Sequence of chain 1.A:
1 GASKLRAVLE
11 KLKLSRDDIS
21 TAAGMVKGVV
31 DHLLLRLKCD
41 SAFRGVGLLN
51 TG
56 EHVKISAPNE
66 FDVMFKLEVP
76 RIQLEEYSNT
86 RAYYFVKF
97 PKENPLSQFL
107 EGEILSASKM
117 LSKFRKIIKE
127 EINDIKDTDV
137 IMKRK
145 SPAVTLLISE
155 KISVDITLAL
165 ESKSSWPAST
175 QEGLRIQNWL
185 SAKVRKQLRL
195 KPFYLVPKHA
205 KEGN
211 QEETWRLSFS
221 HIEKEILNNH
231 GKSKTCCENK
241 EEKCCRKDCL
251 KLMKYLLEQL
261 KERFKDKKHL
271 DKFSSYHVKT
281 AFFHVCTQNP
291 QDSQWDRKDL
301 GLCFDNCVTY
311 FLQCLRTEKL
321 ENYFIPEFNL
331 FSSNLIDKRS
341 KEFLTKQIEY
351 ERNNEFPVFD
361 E

This protein binds this small molecule.
Small molecule (SMILES): O=c1cc(CNc2ccccc2F)[nH]c2nc(NCc3ccccc3Cl)nn12

Binding-site contacts:
Ligand atom C16 contacts residue ALA87 of chain 1.A at 3.6 Å (hydrophobic).
Ligand atom N8 contacts residue TYR276 of chain 1.A at 3.8 Å.
Ligand atom C2 contacts residue PHE324 of chain 1.A at 3.8 Å (hydrophobic).
Ligand atom F20 contacts residue THR280 of chain 1.A at 3.6 Å.
Ligand atom C6 contacts residue LEU217 of chain 1.A at 3.8 Å (hydrophobic).
Ligand atom CL19 contacts residue ASN322 of chain 1.A at 3.6 Å.
Ligand atom C23 contacts residue PHE328 of chain 1.A at 3.7 Å (hydrophobic).
Ligand atom C17 contacts residue PHE283 of chain 1.A at 3.4 Å (hydrophobic).
Ligand atom C2 contacts residue ASN322 of chain 1.A at 3.8 Å.
Ligand atom C25 contacts residue ARG216 of chain 1.A at 3.5 Å.
Ligand atom N11 contacts residue THR280 of chain 1.A at 3.6 Å.
Ligand atom F20 contacts residue TYR323 of chain 1.A at 3.1 Å.
Ligand atom O13 contacts residue PHE219 of chain 1.A at 3.3 Å.
Ligand atom N3 contacts residue ASN322 of chain 1.A at 3.0 Å (h-bond).
Ligand atom CL19 contacts residue ILE325 of chain 1.A at 3.3 Å.
Ligand atom C15 contacts residue ILE325 of chain 1.A at 3.7 Å (hydrophobic).
Ligand atom F20 contacts residue PHE283 of chain 1.A at 3.4 Å.
Ligand atom C16 contacts residue ASN322 of chain 1.A at 3.5 Å.
Ligand atom C18 contacts residue LYS279 of chain 1.A at 3.9 Å.
Ligand atom C21 contacts residue LEU217 of chain 1.A at 3.7 Å (hydrophobic).
Ligand atom C26 contacts residue PHE324 of chain 1.A at 3.8 Å (hydrophobic).
Ligand atom C17 contacts residue TYR323 of chain 1.A at 3.8 Å (hydrophobic).
Ligand atom N4 contacts residue SER218 of chain 1.A at 3.7 Å.
Ligand atom C15 contacts residue ASN322 of chain 1.A at 3.6 Å.
Ligand atom C12 contacts residue ASN322 of chain 1.A at 3.5 Å.
Ligand atom O13 contacts residue SER220 of chain 1.A at 3.0 Å (h-bond).
Ligand atom N1 contacts residue TYR276 of chain 1.A at 3.7 Å.
Ligand atom C15 contacts residue LEU217 of chain 1.A at 3.7 Å (hydrophobic).
Ligand atom C24 contacts residue TYR323 of chain 1.A at 3.4 Å (hydrophobic).
Ligand atom CL19 contacts residue PHE328 of chain 1.A at 3.7 Å.
Ligand atom CL19 contacts residue ALA87 of chain 1.A at 3.5 Å.
Ligand atom N10 contacts residue PHE219 of chain 1.A at 3.6 Å.
Ligand atom C28 contacts residue PHE324 of chain 1.A at 3.8 Å (hydrophobic).
Ligand atom N10 contacts residue LEU217 of chain 1.A at 2.9 Å (h-bond).
Ligand atom N3 contacts residue PHE324 of chain 1.A at 3.8 Å.
Ligand atom C24 contacts residue PHE283 of chain 1.A at 3.5 Å (hydrophobic).
Ligand atom C18 contacts residue THR280 of chain 1.A at 3.9 Å.
Ligand atom N4 contacts residue PHE219 of chain 1.A at 3.1 Å (h-bond).
Ligand atom C2 contacts residue TYR276 of chain 1.A at 3.6 Å (hydrophobic).
Ligand atom C28 contacts residue GLU223 of chain 1.A at 3.6 Å.